Binding-site contacts:
Ligand atom O2 contacts residue GLY48 of chain 3.A at 3.6 Å.
Ligand atom C1 contacts residue ASP128 of chain 3.A at 3.6 Å.
Ligand atom N2 contacts residue SER45 of chain 3.A at 2.8 Å (h-bond).
Ligand atom C2 contacts residue ASP128 of chain 3.A at 3.8 Å.
Ligand atom S1 contacts residue TRP92 of chain 3.A at 3.9 Å.
Ligand atom C7 contacts residue TRP79 of chain 3.A at 3.9 Å (hydrophobic).
Ligand atom C10 contacts residue ASN49 of chain 3.A at 3.8 Å.
Ligand atom C2 contacts residue TRP108 of chain 3.A at 3.7 Å (hydrophobic).
Ligand atom C1 contacts residue TYR43 of chain 3.A at 3.5 Å (hydrophobic).
Ligand atom O1 contacts residue ASN23 of chain 3.A at 2.9 Å (h-bond).
Ligand atom C5 contacts residue TRP120 of chain 1.A at 3.4 Å (hydrophobic).
Ligand atom C7 contacts residue LEU110 of chain 3.A at 3.8 Å (hydrophobic).
Ligand atom C1 contacts residue SER45 of chain 3.A at 3.8 Å.
Ligand atom C7 contacts residue TRP120 of chain 1.A at 3.9 Å (hydrophobic).
Ligand atom N2 contacts residue VAL47 of chain 3.A at 3.5 Å.
Ligand atom N1 contacts residue ASN23 of chain 3.A at 3.9 Å.
Ligand atom N1 contacts residue ASP128 of chain 3.A at 2.6 Å (salt-bridge).
Ligand atom S1 contacts residue THR90 of chain 3.A at 3.3 Å (h-bond).
Ligand atom C4 contacts residue VAL47 of chain 3.A at 3.7 Å (hydrophobic).
Ligand atom C6 contacts residue TRP79 of chain 3.A at 3.9 Å (hydrophobic).
Ligand atom C1 contacts residue SER27 of chain 3.A at 3.7 Å.
Ligand atom O2 contacts residue ASN49 of chain 3.A at 2.9 Å (h-bond).
Ligand atom C9 contacts residue ASN49 of chain 3.A at 3.6 Å.
Ligand atom C12 contacts residue SER88 of chain 3.A at 3.5 Å.
Ligand atom C11 contacts residue SER88 of chain 3.A at 3.6 Å.
Ligand atom C3 contacts residue TRP108 of chain 3.A at 3.3 Å (hydrophobic).
Ligand atom C1 contacts residue ASN23 of chain 3.A at 3.8 Å.
Ligand atom O1 contacts residue ASP128 of chain 3.A at 3.8 Å.
Ligand atom C9 contacts residue TRP79 of chain 3.A at 3.5 Å (hydrophobic).
Ligand atom N3 contacts residue SER88 of chain 3.A at 2.9 Å (h-bond).
Ligand atom O3 contacts residue TYR124 of chain 3.A at 2.7 Å (h-bond).
Ligand atom O1 contacts residue TYR43 of chain 3.A at 2.6 Å (h-bond).
Ligand atom O1 contacts residue SER27 of chain 3.A at 2.6 Å (h-bond).
Ligand atom C8 contacts residue TRP79 of chain 3.A at 3.7 Å (hydrophobic).
Ligand atom C4 contacts residue TRP120 of chain 1.A at 3.7 Å (hydrophobic).
Ligand atom O4 contacts residue ARG112 of chain 3.A at 3.1 Å.
Ligand atom C6 contacts residue SER45 of chain 3.A at 3.5 Å.
Ligand atom C12 contacts residue ALA86 of chain 3.A at 3.5 Å (hydrophobic).
Ligand atom S2 contacts residue ARG112 of chain 3.A at 3.9 Å.
Ligand atom S1 contacts residue TRP79 of chain 3.A at 3.6 Å.

This protein binds this small molecule.
Small molecule (SMILES): NCCNS(=O)(=O)c1ccc(NC(=O)CCCC[C@@H]2SC[C@@H]3NC(=O)N[C@@H]32)cc1

Sequence of chain 1.A:
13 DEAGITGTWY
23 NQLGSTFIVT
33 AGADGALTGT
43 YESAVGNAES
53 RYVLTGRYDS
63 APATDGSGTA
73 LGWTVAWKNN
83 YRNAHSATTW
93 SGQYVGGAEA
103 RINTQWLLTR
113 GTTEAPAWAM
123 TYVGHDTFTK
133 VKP

Sequence of chain 3.A:
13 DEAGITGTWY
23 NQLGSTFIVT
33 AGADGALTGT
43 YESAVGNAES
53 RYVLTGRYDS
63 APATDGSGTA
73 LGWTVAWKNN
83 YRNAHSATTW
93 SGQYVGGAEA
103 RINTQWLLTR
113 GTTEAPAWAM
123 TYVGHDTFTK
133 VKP